The small molecule below binds the protein below.
Small molecule (SMILES): CCC(=O)N1C[C@@H](n2nc(C#Cc3cc4ncn(C5CC5)c4cc3Cl)c(C(N)=O)c2NC)C[C@@H]1COC

Binding-site contacts:
Ligand atom C10 contacts residue GLU72 of chain 1.A at 3.5 Å.
Ligand atom CL1 contacts residue VAL33 of chain 1.A at 3.0 Å.
Ligand atom C20 contacts residue CYS29 of chain 1.A at 1.8 Å (hydrophobic).
Ligand atom N2 contacts residue ASP170 of chain 1.A at 2.7 Å (salt-bridge).
Ligand atom N4 contacts residue PHE30 of chain 1.A at 3.2 Å.
Ligand atom C20 contacts residue GLU27 of chain 1.A at 3.4 Å.
Ligand atom C12 contacts residue MET102 of chain 1.A at 3.8 Å (hydrophobic).
Ligand atom C4 contacts residue PHE30 of chain 1.A at 3.6 Å (hydrophobic).
Ligand atom C11 contacts residue GLU72 of chain 1.A at 3.5 Å.
Ligand atom C9 contacts residue ASP170 of chain 1.A at 3.6 Å.
Ligand atom C19 contacts residue GLY26 of chain 1.A at 3.5 Å.
Ligand atom C23 contacts residue GLU112 of chain 1.A at 3.8 Å.
Ligand atom C3 contacts residue LEU159 of chain 1.A at 3.6 Å (hydrophobic).
Ligand atom C24 contacts residue LEU159 of chain 1.A at 3.7 Å (hydrophobic).
Ligand atom C10 contacts residue LEU173 of chain 1.A at 3.6 Å (hydrophobic).
Ligand atom C3 contacts residue PHE30 of chain 1.A at 3.7 Å (hydrophobic).
Ligand atom C23 contacts residue GLY108 of chain 1.A at 3.8 Å.
Ligand atom N1 contacts residue ALA53 of chain 1.A at 3.4 Å.
Ligand atom N7 contacts residue ALA105 of chain 1.A at 3.3 Å (h-bond).
Ligand atom N1 contacts residue LEU159 of chain 1.A at 3.6 Å.
Ligand atom CL1 contacts residue LYS55 of chain 1.A at 3.8 Å.
Ligand atom O1 contacts residue TYR104 of chain 1.A at 3.3 Å.
Ligand atom C1 contacts residue ALA53 of chain 1.A at 3.7 Å (hydrophobic).
Ligand atom C1 contacts residue ALA105 of chain 1.A at 3.8 Å (hydrophobic).
Ligand atom C18 contacts residue CYS29 of chain 1.A at 3.2 Å (hydrophobic).
Ligand atom C13 contacts residue MET102 of chain 1.A at 3.7 Å (hydrophobic).
Ligand atom C26 contacts residue ALA105 of chain 1.A at 3.4 Å (hydrophobic).
Ligand atom C11 contacts residue LEU173 of chain 1.A at 3.6 Å (hydrophobic).
Ligand atom O3 contacts residue ASN109 of chain 1.A at 3.1 Å (h-bond).
Ligand atom O1 contacts residue ALA105 of chain 1.A at 2.8 Å (h-bond).
Ligand atom C19 contacts residue CYS29 of chain 1.A at 2.6 Å (hydrophobic).
Ligand atom O3 contacts residue GLY108 of chain 1.A at 3.5 Å.
Ligand atom C2 contacts residue LEU159 of chain 1.A at 3.8 Å (hydrophobic).
Ligand atom C14 contacts residue LYS55 of chain 1.A at 3.7 Å.
Ligand atom C19 contacts residue GLU27 of chain 1.A at 3.4 Å.
Ligand atom C4 contacts residue LEU159 of chain 1.A at 3.6 Å (hydrophobic).
Ligand atom N1 contacts residue GLU103 of chain 1.A at 3.2 Å (salt-bridge).
Ligand atom O2 contacts residue CYS29 of chain 1.A at 3.4 Å (h-bond).
Ligand atom C9 contacts residue LEU173 of chain 1.A at 3.7 Å (hydrophobic).
Ligand atom C8 contacts residue ASP170 of chain 1.A at 3.8 Å.

Sequence of chain 1.A:
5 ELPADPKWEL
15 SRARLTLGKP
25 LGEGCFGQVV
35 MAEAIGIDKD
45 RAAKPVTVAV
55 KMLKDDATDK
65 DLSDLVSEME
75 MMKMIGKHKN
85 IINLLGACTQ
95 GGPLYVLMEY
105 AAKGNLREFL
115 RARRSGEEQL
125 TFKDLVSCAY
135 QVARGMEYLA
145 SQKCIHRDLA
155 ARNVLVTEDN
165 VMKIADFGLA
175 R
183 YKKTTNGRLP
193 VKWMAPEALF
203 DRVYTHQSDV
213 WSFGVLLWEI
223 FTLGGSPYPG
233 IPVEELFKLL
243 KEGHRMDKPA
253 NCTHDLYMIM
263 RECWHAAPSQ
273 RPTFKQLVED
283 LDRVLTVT